Sequence of chain 1.C:
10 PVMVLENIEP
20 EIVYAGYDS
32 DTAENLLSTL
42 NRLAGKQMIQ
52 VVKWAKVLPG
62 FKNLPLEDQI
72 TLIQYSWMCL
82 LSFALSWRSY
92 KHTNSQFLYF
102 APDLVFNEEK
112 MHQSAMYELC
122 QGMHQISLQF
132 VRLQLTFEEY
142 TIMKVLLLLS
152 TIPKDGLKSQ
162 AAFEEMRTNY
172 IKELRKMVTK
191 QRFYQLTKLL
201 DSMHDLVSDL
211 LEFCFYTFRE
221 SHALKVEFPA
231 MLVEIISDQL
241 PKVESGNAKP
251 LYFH

This protein binds this small molecule.
Small molecule (SMILES): CC(=O)S[C@@H]1CC2=CC(=O)CC[C@]2(C)[C@H]2CC[C@@]3(C)[C@@H](CC[C@@]34CCC(=O)O4)[C@H]12

Binding-site contacts:
Ligand atom C13 contacts residue MET117 of chain 1.C at 3.5 Å (hydrophobic).
Ligand atom C17 contacts residue LEU120 of chain 1.C at 3.4 Å (hydrophobic).
Ligand atom C4 contacts residue LEU41 of chain 1.C at 3.9 Å (hydrophobic).
Ligand atom C11 contacts residue ALA45 of chain 1.C at 3.6 Å (hydrophobic).
Ligand atom C3 contacts residue LEU41 of chain 1.C at 3.6 Å (hydrophobic).
Ligand atom O59 contacts residue LEU210 of chain 1.C at 3.5 Å.
Ligand atom O58 contacts residue CYS214 of chain 1.C at 3.3 Å.
Ligand atom C3 contacts residue ASN42 of chain 1.C at 3.9 Å.
Ligand atom S61 contacts residue MET117 of chain 1.C at 3.9 Å.
Ligand atom O60 contacts residue PHE101 of chain 1.C at 3.6 Å.
Ligand atom C13 contacts residue LEU38 of chain 1.C at 3.9 Å (hydrophobic).
Ligand atom O60 contacts residue LEU86 of chain 1.C at 3.8 Å.
Ligand atom O60 contacts residue ARG89 of chain 1.C at 2.8 Å (salt-bridge).
Ligand atom C8 contacts residue LEU210 of chain 1.C at 3.7 Å (hydrophobic).
Ligand atom C17 contacts residue MET117 of chain 1.C at 3.8 Å (hydrophobic).
Ligand atom C8 contacts residue PHE213 of chain 1.C at 3.8 Å (hydrophobic).
Ligand atom C10 contacts residue CYS214 of chain 1.C at 3.9 Å (hydrophobic).
Ligand atom C1 contacts residue LEU41 of chain 1.C at 3.6 Å (hydrophobic).
Ligand atom C10 contacts residue MET79 of chain 1.C at 3.5 Å (hydrophobic).
Ligand atom C18 contacts residue PHE101 of chain 1.C at 3.6 Å (hydrophobic).
Ligand atom C19 contacts residue LEU86 of chain 1.C at 3.7 Å (hydrophobic).
Ligand atom O57 contacts residue PHE228 of chain 1.C at 3.2 Å.
Ligand atom O57 contacts residue THR217 of chain 1.C at 3.8 Å.
Ligand atom C18 contacts residue GLN48 of chain 1.C at 3.7 Å.
Ligand atom C17 contacts residue CYS121 of chain 1.C at 3.6 Å (hydrophobic).
Ligand atom C23 contacts residue MET79 of chain 1.C at 3.9 Å (hydrophobic).
Ligand atom C4 contacts residue ASN42 of chain 1.C at 3.1 Å.
Ligand atom O57 contacts residue ASN42 of chain 1.C at 3.3 Å (h-bond).
Ligand atom C19 contacts residue LEU82 of chain 1.C at 3.6 Å (hydrophobic).
Ligand atom C14 contacts residue LEU38 of chain 1.C at 3.7 Å (hydrophobic).
Ligand atom C14 contacts residue PHE213 of chain 1.C at 3.6 Å (hydrophobic).
Ligand atom C13 contacts residue PHE213 of chain 1.C at 3.7 Å (hydrophobic).
Ligand atom C10 contacts residue TRP78 of chain 1.C at 3.8 Å (hydrophobic).
Ligand atom C8 contacts residue MET117 of chain 1.C at 3.9 Å (hydrophobic).
Ligand atom C15 contacts residue ASN42 of chain 1.C at 3.5 Å.
Ligand atom O59 contacts residue MET124 of chain 1.C at 3.5 Å (h-bond).
Ligand atom C12 contacts residue GLN48 of chain 1.C at 3.5 Å.
Ligand atom C16 contacts residue LEU210 of chain 1.C at 3.9 Å (hydrophobic).
Ligand atom C11 contacts residue LEU82 of chain 1.C at 3.5 Å (hydrophobic).
Ligand atom O60 contacts residue GLN48 of chain 1.C at 3.3 Å (h-bond).